Binding-site contacts:
Ligand atom C1 contacts residue ASN12 of chain 13.A at 2.1 Å.
Ligand atom O7 contacts residue ASN12 of chain 13.A at 4.2 Å.
Ligand atom C2 contacts residue ASN12 of chain 13.A at 3.5 Å.
Ligand atom N2 contacts residue ASN12 of chain 13.A at 4.0 Å.
Ligand atom C5 contacts residue ASN12 of chain 13.A at 3.9 Å.
Ligand atom O5 contacts residue ASN12 of chain 13.A at 2.5 Å (h-bond).
Ligand atom C7 contacts residue ASN12 of chain 13.A at 4.3 Å.

Sequence of chain 13.A:
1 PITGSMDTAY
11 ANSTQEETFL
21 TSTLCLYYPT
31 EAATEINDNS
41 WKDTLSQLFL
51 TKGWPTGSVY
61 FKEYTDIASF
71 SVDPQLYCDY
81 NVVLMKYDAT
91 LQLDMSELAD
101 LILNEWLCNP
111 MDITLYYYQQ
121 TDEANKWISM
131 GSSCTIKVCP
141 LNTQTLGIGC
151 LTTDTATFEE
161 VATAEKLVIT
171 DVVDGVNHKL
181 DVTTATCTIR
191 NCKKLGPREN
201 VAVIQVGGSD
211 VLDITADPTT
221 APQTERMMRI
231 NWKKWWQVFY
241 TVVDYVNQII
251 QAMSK

A small-molecule ligand and the protein it binds are described below.
Small molecule (SMILES): CC(=O)N[C@H]1[C@H](O[C@H]2[C@H](O)[C@@H](NC(C)=O)CO[C@@H]2CO)O[C@H](CO)[C@@H](O)[C@@H]1O